Binding-site contacts:
Ligand atom O7 contacts residue ASP161 of chain 58.A at 3.7 Å.
Ligand atom C8 contacts residue ILE152 of chain 58.A at 4.3 Å (hydrophobic).
Ligand atom C5 contacts residue ASN154 of chain 58.A at 3.8 Å.
Ligand atom C2 contacts residue THR160 of chain 58.A at 2.7 Å.
Ligand atom O7 contacts residue THR160 of chain 58.A at 2.5 Å.
Ligand atom O5 contacts residue HIS158 of chain 58.A at 3.8 Å.
Ligand atom C4 contacts residue ASN154 of chain 58.A at 4.3 Å.
Ligand atom C1 contacts residue THR160 of chain 58.A at 3.0 Å.
Ligand atom C8 contacts residue ASN154 of chain 58.A at 4.1 Å.
Ligand atom O3 contacts residue THR160 of chain 58.A at 4.3 Å.
Ligand atom C3 contacts residue THR160 of chain 58.A at 3.9 Å.
Ligand atom O7 contacts residue ASN154 of chain 58.A at 2.7 Å (h-bond).
Ligand atom C2 contacts residue ASN154 of chain 58.A at 2.5 Å.
Ligand atom C8 contacts residue VAL153 of chain 58.A at 4.4 Å (hydrophobic).
Ligand atom C5 contacts residue THR160 of chain 58.A at 3.7 Å.
Ligand atom C3 contacts residue ASN154 of chain 58.A at 3.9 Å.
Ligand atom O5 contacts residue ASN154 of chain 58.A at 2.4 Å (h-bond).
Ligand atom C6 contacts residue HIS158 of chain 58.A at 4.0 Å.
Ligand atom C6 contacts residue THR160 of chain 58.A at 3.7 Å.
Ligand atom C7 contacts residue THR160 of chain 58.A at 3.4 Å.
Ligand atom N2 contacts residue THR160 of chain 58.A at 3.5 Å.
Ligand atom O5 contacts residue THR160 of chain 58.A at 3.2 Å.
Ligand atom N2 contacts residue ASN154 of chain 58.A at 3.0 Å (h-bond).
Ligand atom O6 contacts residue HIS158 of chain 58.A at 3.4 Å (h-bond).
Ligand atom C1 contacts residue ASN154 of chain 58.A at 1.6 Å.
Ligand atom C4 contacts residue THR160 of chain 58.A at 3.6 Å.
Ligand atom C7 contacts residue ASN154 of chain 58.A at 3.0 Å.

A protein and the small-molecule ligand that binds it are described below.
Small molecule (SMILES): CC(=O)N[C@@H]1[C@@H](O)[C@H](O)[C@@H](CO)O[C@H]1O

Sequence of chain 58.A:
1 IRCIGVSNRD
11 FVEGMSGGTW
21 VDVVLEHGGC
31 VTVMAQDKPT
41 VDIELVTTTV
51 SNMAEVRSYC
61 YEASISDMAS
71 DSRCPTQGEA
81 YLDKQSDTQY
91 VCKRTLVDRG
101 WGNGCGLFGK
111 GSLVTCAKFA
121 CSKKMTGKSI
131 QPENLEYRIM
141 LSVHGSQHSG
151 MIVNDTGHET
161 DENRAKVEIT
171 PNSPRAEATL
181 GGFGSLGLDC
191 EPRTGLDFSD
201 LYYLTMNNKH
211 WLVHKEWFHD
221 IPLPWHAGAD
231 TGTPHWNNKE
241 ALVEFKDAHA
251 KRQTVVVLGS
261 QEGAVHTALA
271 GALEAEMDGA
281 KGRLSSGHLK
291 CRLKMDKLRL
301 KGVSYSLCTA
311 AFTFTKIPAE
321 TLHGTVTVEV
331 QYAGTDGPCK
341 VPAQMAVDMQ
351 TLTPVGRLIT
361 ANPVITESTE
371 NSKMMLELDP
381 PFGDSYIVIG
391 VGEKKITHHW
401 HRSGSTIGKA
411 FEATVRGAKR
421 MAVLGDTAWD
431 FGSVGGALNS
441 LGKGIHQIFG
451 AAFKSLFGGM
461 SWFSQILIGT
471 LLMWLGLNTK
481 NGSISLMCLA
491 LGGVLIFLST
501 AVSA